Sequence of chain 1.B:
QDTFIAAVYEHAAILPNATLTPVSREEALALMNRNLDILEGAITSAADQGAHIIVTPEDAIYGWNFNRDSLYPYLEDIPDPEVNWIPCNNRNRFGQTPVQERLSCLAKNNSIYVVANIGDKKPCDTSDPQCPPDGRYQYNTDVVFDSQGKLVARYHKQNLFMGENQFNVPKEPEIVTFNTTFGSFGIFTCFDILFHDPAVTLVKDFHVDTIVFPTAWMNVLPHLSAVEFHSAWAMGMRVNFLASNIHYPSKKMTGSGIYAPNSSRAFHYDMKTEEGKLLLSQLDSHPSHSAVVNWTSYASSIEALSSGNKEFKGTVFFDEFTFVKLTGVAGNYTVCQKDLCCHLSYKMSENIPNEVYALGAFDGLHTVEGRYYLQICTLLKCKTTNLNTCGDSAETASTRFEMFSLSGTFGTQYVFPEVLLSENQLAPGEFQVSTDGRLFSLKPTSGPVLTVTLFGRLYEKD

This protein binds this small molecule.
Small molecule (SMILES): CC(C)(CO)[C@@H](O)C(=O)NCC[C@@H](O)Cc1ccccc1

Binding-site contacts:
Ligand atom C4 contacts residue GLU383 of chain 1.B at 3.8 Å.
Ligand atom O5 contacts residue GLU383 of chain 1.B at 2.8 Å (salt-bridge).
Ligand atom C10 contacts residue PHE175 of chain 1.B at 3.9 Å (hydrophobic).
Ligand atom O13 contacts residue PHE175 of chain 1.B at 3.5 Å.
Ligand atom C12 contacts residue GLU72 of chain 1.B at 3.8 Å.
Ligand atom C12 contacts residue LYS171 of chain 1.B at 3.9 Å.
Ligand atom C20 contacts residue MET232 of chain 1.B at 3.9 Å (hydrophobic).
Ligand atom C4 contacts residue PHE331 of chain 1.B at 3.6 Å (hydrophobic).
Ligand atom C21 contacts residue MET267 of chain 1.B at 3.9 Å (hydrophobic).
Ligand atom C15 contacts residue GLU72 of chain 1.B at 3.4 Å.
Ligand atom O5 contacts residue PHE175 of chain 1.B at 3.5 Å.
Ligand atom C6 contacts residue MET232 of chain 1.B at 3.8 Å (hydrophobic).
Ligand atom C12 contacts residue CYS204 of chain 1.B at 2.8 Å (hydrophobic).
Ligand atom C15 contacts residue LYS171 of chain 1.B at 3.7 Å.
Ligand atom C3 contacts residue PHE205 of chain 1.B at 3.7 Å (hydrophobic).
Ligand atom C11 contacts residue ALA230 of chain 1.B at 3.6 Å (hydrophobic).
Ligand atom O8 contacts residue MET232 of chain 1.B at 2.7 Å (h-bond).
Ligand atom O13 contacts residue LYS171 of chain 1.B at 2.9 Å (salt-bridge).
Ligand atom C11 contacts residue CYS204 of chain 1.B at 3.6 Å (hydrophobic).
Ligand atom O22 contacts residue VAL234 of chain 1.B at 3.9 Å.
Ligand atom C11 contacts residue PHE175 of chain 1.B at 3.8 Å (hydrophobic).
Ligand atom O13 contacts residue PHE205 of chain 1.B at 3.6 Å.
Ligand atom C12 contacts residue ALA230 of chain 1.B at 3.6 Å (hydrophobic).
Ligand atom C15 contacts residue ALA230 of chain 1.B at 3.7 Å (hydrophobic).
Ligand atom C15 contacts residue CYS204 of chain 1.B at 3.9 Å (hydrophobic).
Ligand atom N9 contacts residue PHE175 of chain 1.B at 3.6 Å.
Ligand atom C10 contacts residue CYS204 of chain 1.B at 3.4 Å (hydrophobic).
Ligand atom C1 contacts residue TRP231 of chain 1.B at 3.7 Å (hydrophobic).
Ligand atom O8 contacts residue TRP231 of chain 1.B at 3.5 Å.
Ligand atom C16 contacts residue ALA230 of chain 1.B at 3.8 Å (hydrophobic).
Ligand atom C20 contacts residue MET267 of chain 1.B at 3.6 Å (hydrophobic).
Ligand atom C21 contacts residue ALA230 of chain 1.B at 3.2 Å (hydrophobic).
Ligand atom C7 contacts residue MET232 of chain 1.B at 3.7 Å (hydrophobic).
Ligand atom C17 contacts residue GLU178 of chain 1.B at 3.7 Å.
Ligand atom O22 contacts residue MET232 of chain 1.B at 2.7 Å (h-bond).
Ligand atom C6 contacts residue PHE175 of chain 1.B at 3.8 Å (hydrophobic).
Ligand atom C1 contacts residue MET232 of chain 1.B at 3.4 Å (hydrophobic).
Ligand atom O13 contacts residue CYS204 of chain 1.B at 3.2 Å (h-bond).
Ligand atom O5 contacts residue PHE331 of chain 1.B at 3.6 Å.
Ligand atom C17 contacts residue PHE175 of chain 1.B at 3.9 Å (hydrophobic).